Sequence of chain 2.B:
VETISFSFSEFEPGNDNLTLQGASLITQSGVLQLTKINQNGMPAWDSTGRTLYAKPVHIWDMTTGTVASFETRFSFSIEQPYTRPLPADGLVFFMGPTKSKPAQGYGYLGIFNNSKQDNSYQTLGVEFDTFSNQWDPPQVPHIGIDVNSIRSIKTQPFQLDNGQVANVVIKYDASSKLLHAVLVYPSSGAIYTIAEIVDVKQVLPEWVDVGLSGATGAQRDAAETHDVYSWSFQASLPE

Binding-site contacts:
Ligand atom C2 contacts residue ASN133 of chain 2.B at 4.2 Å.
Ligand atom C6 contacts residue ALA218 of chain 2.B at 4.1 Å (hydrophobic).
Ligand atom C6 contacts residue PHE131 of chain 2.B at 3.9 Å (hydrophobic).
Ligand atom C3 contacts residue GLN219 of chain 2.B at 4.3 Å.
Ligand atom C6 contacts residue ALA222 of chain 2.B at 3.6 Å (hydrophobic).
Ligand atom O4 contacts residue ASP89 of chain 2.B at 2.8 Å (salt-bridge).
Ligand atom C4 contacts residue ASP89 of chain 2.B at 3.3 Å.
Ligand atom O3 contacts residue GLN219 of chain 2.B at 3.3 Å (h-bond).
Ligand atom C1 contacts residue ALA218 of chain 2.B at 4.1 Å (hydrophobic).
Ligand atom O4 contacts residue TYR106 of chain 2.B at 4.0 Å.
Ligand atom O2 contacts residue ASN133 of chain 2.B at 3.5 Å (h-bond).
Ligand atom C2 contacts residue TYR106 of chain 2.B at 4.3 Å (hydrophobic).
Ligand atom C4 contacts residue PHE131 of chain 2.B at 3.6 Å (hydrophobic).
Ligand atom O3 contacts residue GLY107 of chain 2.B at 2.9 Å (h-bond).
Ligand atom C6 contacts residue GLY217 of chain 2.B at 4.2 Å.
Ligand atom C6 contacts residue ALA88 of chain 2.B at 4.0 Å (hydrophobic).
Ligand atom O4 contacts residue ALA218 of chain 2.B at 3.7 Å.
Ligand atom O3 contacts residue ASP89 of chain 2.B at 2.7 Å (salt-bridge).
Ligand atom O6 contacts residue GLN219 of chain 2.B at 3.4 Å (h-bond).
Ligand atom O4 contacts residue ALA218 of chain 2.B at 3.2 Å (h-bond).
Ligand atom C6 contacts residue GLN219 of chain 2.B at 4.4 Å.
Ligand atom C3 contacts residue ASN133 of chain 2.B at 3.6 Å.
Ligand atom C3 contacts residue PHE131 of chain 2.B at 3.5 Å (hydrophobic).
Ligand atom O3 contacts residue ALA218 of chain 2.B at 3.8 Å.
Ligand atom O3 contacts residue PHE131 of chain 2.B at 4.0 Å.
Ligand atom C3 contacts residue GLY107 of chain 2.B at 4.3 Å.
Ligand atom O6 contacts residue PHE131 of chain 2.B at 4.1 Å.
Ligand atom O5 contacts residue ALA218 of chain 2.B at 3.8 Å.
Ligand atom O4 contacts residue ALA88 of chain 2.B at 3.9 Å.
Ligand atom C3 contacts residue ALA218 of chain 2.B at 4.0 Å (hydrophobic).
Ligand atom C2 contacts residue GLN219 of chain 2.B at 4.1 Å.
Ligand atom C3 contacts residue ASP89 of chain 2.B at 3.5 Å.
Ligand atom C4 contacts residue ALA88 of chain 2.B at 3.9 Å (hydrophobic).
Ligand atom O2 contacts residue GLN219 of chain 2.B at 3.8 Å.
Ligand atom C5 contacts residue PHE131 of chain 2.B at 3.5 Å (hydrophobic).
Ligand atom O3 contacts residue ASN133 of chain 2.B at 3.1 Å (h-bond).
Ligand atom O4 contacts residue GLY217 of chain 2.B at 3.3 Å.
Ligand atom O3 contacts residue TYR106 of chain 2.B at 3.7 Å.
Ligand atom C2 contacts residue ALA218 of chain 2.B at 4.3 Å (hydrophobic).
Ligand atom O6 contacts residue ALA222 of chain 2.B at 3.7 Å.

The protein below binds the small molecule below.
Small molecule (SMILES): OC[C@H]1O[C@@H](O[C@H]2[C@H](O)[C@@H](O)[C@H](O)O[C@@H]2CO)[C@H](O)[C@@H](O)[C@H]1O